Binding-site contacts:
Ligand atom O1A contacts residue ASP148 of chain 1.D at 2.8 Å (salt-bridge).
Ligand atom C6 contacts residue LEU137 of chain 1.D at 3.5 Å (hydrophobic).
Ligand atom PB contacts residue SER134 of chain 1.D at 3.5 Å.
Ligand atom O2G contacts residue 5731 of chain 1.N at 3.0 Å (h-bond).
Ligand atom O2B contacts residue MG1 of chain 1.M at 2.0 Å.
Ligand atom O5' contacts residue VAL22 of chain 1.D at 3.6 Å.
Ligand atom C2 contacts residue LEU14 of chain 1.D at 3.6 Å (hydrophobic).
Ligand atom O1A contacts residue LYS37 of chain 1.D at 2.9 Å (salt-bridge).
Ligand atom O2A contacts residue GLY17 of chain 1.D at 3.5 Å (h-bond).
Ligand atom O3' contacts residue SER90 of chain 1.D at 3.6 Å.
Ligand atom PA contacts residue LYS37 of chain 1.D at 3.6 Å.
Ligand atom O1B contacts residue SER134 of chain 1.D at 3.1 Å.
Ligand atom N6 contacts residue LEU137 of chain 1.D at 3.6 Å.
Ligand atom N6 contacts residue ALA35 of chain 1.D at 3.3 Å.
Ligand atom O2B contacts residue SER134 of chain 1.D at 2.8 Å (h-bond).
Ligand atom N1 contacts residue MET86 of chain 1.D at 3.2 Å (h-bond).
Ligand atom O2' contacts residue SER90 of chain 1.D at 3.2 Å.
Ligand atom O2' contacts residue GLN93 of chain 1.D at 3.0 Å (h-bond).
Ligand atom O3A contacts residue MG1 of chain 1.M at 3.7 Å.
Ligand atom O3G contacts residue LYS132 of chain 1.D at 2.6 Å (salt-bridge).
Ligand atom O3A contacts residue GLY17 of chain 1.D at 3.6 Å (h-bond).
Ligand atom O2G contacts residue GLY17 of chain 1.D at 2.8 Å (h-bond).
Ligand atom N6 contacts residue MET83 of chain 1.D at 3.3 Å (h-bond).
Ligand atom O2A contacts residue 5731 of chain 1.N at 3.0 Å (h-bond).
Ligand atom N6 contacts residue GLU84 of chain 1.D at 3.0 Å (salt-bridge).
Ligand atom C3B contacts residue GLY17 of chain 1.D at 3.5 Å.
Ligand atom C5 contacts residue LEU137 of chain 1.D at 3.5 Å (hydrophobic).
Ligand atom C2 contacts residue MET86 of chain 1.D at 3.3 Å (hydrophobic).
Ligand atom O2A contacts residue GLY20 of chain 1.D at 3.5 Å (h-bond).
Ligand atom C6 contacts residue ALA35 of chain 1.D at 3.6 Å (hydrophobic).
Ligand atom O2A contacts residue LYS37 of chain 1.D at 3.5 Å (salt-bridge).
Ligand atom C5' contacts residue ALA16 of chain 1.D at 3.7 Å (hydrophobic).
Ligand atom PA contacts residue MG1 of chain 1.M at 3.2 Å.
Ligand atom N3 contacts residue LEU14 of chain 1.D at 3.6 Å.
Ligand atom O2G contacts residue ASN18 of chain 1.D at 3.5 Å (h-bond).
Ligand atom PB contacts residue MG1 of chain 1.M at 3.4 Å.
Ligand atom O1A contacts residue MG1 of chain 1.M at 1.9 Å.
Ligand atom C5' contacts residue GLY15 of chain 1.D at 3.6 Å.
Ligand atom O2B contacts residue ASN135 of chain 1.D at 3.2 Å (h-bond).
Ligand atom C8 contacts residue VAL22 of chain 1.D at 3.7 Å (hydrophobic).

This protein binds this small molecule.
Small molecule (SMILES): Nc1ncnc2c1ncn2[C@@H]1O[C@H](CO[P](=O)(O)O[P](=O)(O)CP(=O)(O)O)[C@@H](O)[C@H]1O

Sequence of chain 1.D:
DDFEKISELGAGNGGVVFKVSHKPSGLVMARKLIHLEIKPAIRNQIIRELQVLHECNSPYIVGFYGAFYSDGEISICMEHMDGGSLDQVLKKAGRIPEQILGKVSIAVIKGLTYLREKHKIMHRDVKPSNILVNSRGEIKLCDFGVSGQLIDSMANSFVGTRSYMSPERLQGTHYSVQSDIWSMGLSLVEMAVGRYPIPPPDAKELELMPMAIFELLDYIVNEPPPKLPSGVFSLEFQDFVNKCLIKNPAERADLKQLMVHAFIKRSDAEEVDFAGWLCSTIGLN